Binding-site contacts:
Ligand atom C8 contacts residue ARG103 of chain 1.B at 3.6 Å.
Ligand atom O15 contacts residue GLN100 of chain 1.B at 3.4 Å.
Ligand atom C9 contacts residue ASP70 of chain 1.B at 3.4 Å.
Ligand atom C10 contacts residue GLN100 of chain 1.B at 3.6 Å.
Ligand atom N31 contacts residue TYR97 of chain 1.B at 3.3 Å (h-bond).
Ligand atom C14 contacts residue GLU63 of chain 1.B at 3.5 Å.
Ligand atom C45 contacts residue PRO35 of chain 1.B at 3.5 Å (hydrophobic).
Ligand atom C46 contacts residue CYS13 of chain 1.B at 1.8 Å (hydrophobic).
Ligand atom C32 contacts residue TYR97 of chain 1.B at 3.6 Å (hydrophobic).
Ligand atom C29 contacts residue TYR97 of chain 1.B at 3.2 Å (hydrophobic).
Ligand atom N5 contacts residue ARG69 of chain 1.B at 3.6 Å.
Ligand atom N16 contacts residue GLU63 of chain 1.B at 3.6 Å (salt-bridge).
Ligand atom C45 contacts residue CYS13 of chain 1.B at 2.4 Å (hydrophobic).
Ligand atom C30 contacts residue TYR97 of chain 1.B at 3.3 Å (hydrophobic).
Ligand atom C8 contacts residue ASP70 of chain 1.B at 3.4 Å.
Ligand atom O44 contacts residue THR59 of chain 1.B at 3.5 Å (h-bond).
Ligand atom O35 contacts residue HIS96 of chain 1.B at 3.5 Å (h-bond).
Ligand atom O15 contacts residue HIS96 of chain 1.B at 3.0 Å (h-bond).
Ligand atom C34 contacts residue HIS96 of chain 1.B at 3.4 Å.
Ligand atom C13 contacts residue GLN100 of chain 1.B at 3.4 Å.
Ligand atom N33 contacts residue GLU63 of chain 1.B at 3.5 Å.
Ligand atom C18 contacts residue HIS96 of chain 1.B at 3.5 Å.
Ligand atom C9 contacts residue VAL104 of chain 1.B at 3.5 Å (hydrophobic).
Ligand atom N4 contacts residue ARG103 of chain 1.B at 3.6 Å.
Ligand atom C42 contacts residue GLU63 of chain 1.B at 3.6 Å.
Ligand atom N16 contacts residue HIS96 of chain 1.B at 2.7 Å (h-bond).
Ligand atom C39 contacts residue HIS96 of chain 1.B at 3.6 Å.
Ligand atom C17 contacts residue HIS96 of chain 1.B at 3.4 Å.
Ligand atom C3 contacts residue GLN100 of chain 1.B at 3.5 Å.
Ligand atom C24 contacts residue ALA60 of chain 1.B at 3.5 Å (hydrophobic).
Ligand atom O44 contacts residue LYS17 of chain 1.B at 3.0 Å (salt-bridge).
Ligand atom C11 contacts residue GLN100 of chain 1.B at 3.5 Å.
Ligand atom C27 contacts residue GLY11 of chain 1.B at 3.5 Å.
Ligand atom C9 contacts residue ARG103 of chain 1.B at 3.4 Å.
Ligand atom N4 contacts residue ASP70 of chain 1.B at 2.8 Å (salt-bridge).
Ligand atom C43 contacts residue CYS13 of chain 1.B at 3.1 Å (hydrophobic).
Ligand atom C27 contacts residue LYS17 of chain 1.B at 3.6 Å.
Ligand atom C25 contacts residue GLY61 of chain 1.B at 3.5 Å.
Ligand atom C2 contacts residue ARG69 of chain 1.B at 3.5 Å.
Ligand atom N26 contacts residue ALA60 of chain 1.B at 3.3 Å.

Sequence of chain 1.B:
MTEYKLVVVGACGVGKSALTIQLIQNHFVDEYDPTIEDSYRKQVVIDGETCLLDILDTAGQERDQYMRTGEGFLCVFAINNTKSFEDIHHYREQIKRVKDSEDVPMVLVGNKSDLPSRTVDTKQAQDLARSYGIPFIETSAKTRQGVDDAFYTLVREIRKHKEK

A small-molecule ligand and the protein it binds are described below.
Small molecule (SMILES): C=Cc1cc2c(N3CCC4(CC3)CN(C(=O)CC)C4)nc(OC3CCN(C)CC3)nc2c(OCC)c1-c1c(C)ccc2[nH]ncc12